Sequence of chain 1.F:
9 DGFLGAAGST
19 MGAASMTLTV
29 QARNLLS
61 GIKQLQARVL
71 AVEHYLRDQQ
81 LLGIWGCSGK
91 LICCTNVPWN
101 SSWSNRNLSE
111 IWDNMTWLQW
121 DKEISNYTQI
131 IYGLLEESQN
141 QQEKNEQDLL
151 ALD

Binding-site contacts:
Ligand atom C4 contacts residue ASN100 of chain 1.F at 4.3 Å.
Ligand atom O7 contacts residue ASN100 of chain 1.F at 3.2 Å (h-bond).
Ligand atom C1 contacts residue ASN100 of chain 1.F at 1.5 Å.
Ligand atom C2 contacts residue ASN100 of chain 1.F at 2.6 Å.
Ligand atom O5 contacts residue SER102 of chain 1.F at 4.2 Å.
Ligand atom N2 contacts residue ASN100 of chain 1.F at 2.8 Å (h-bond).
Ligand atom C7 contacts residue ASN100 of chain 1.F at 3.0 Å.
Ligand atom O5 contacts residue ASN100 of chain 1.F at 2.4 Å (h-bond).
Ligand atom C3 contacts residue ASN100 of chain 1.F at 3.8 Å.
Ligand atom C5 contacts residue ASN100 of chain 1.F at 3.7 Å.
Ligand atom C1 contacts residue SER102 of chain 1.F at 3.8 Å.
Ligand atom C8 contacts residue ASN100 of chain 1.F at 3.9 Å.

A small-molecule ligand and the protein it binds are described below.
Small molecule (SMILES): CC(=O)N[C@@H]1[C@@H](O)[C@H](O)[C@@H](CO)O[C@H]1O